Binding-site contacts:
Ligand atom O contacts residue ARG264 of chain 2.A at 3.0 Å (salt-bridge).
Ligand atom OXT contacts residue ASN263 of chain 2.A at 3.0 Å (h-bond).
Ligand atom O contacts residue GLU483 of chain 2.A at 3.9 Å.
Ligand atom CB contacts residue PHE479 of chain 2.A at 4.1 Å (hydrophobic).
Ligand atom CB contacts residue FAD1 of chain 2.K at 3.9 Å.
Ligand atom O3 contacts residue PHE289 of chain 2.A at 3.9 Å.
Ligand atom CB contacts residue PHE121 of chain 1.A at 3.4 Å (hydrophobic).
Ligand atom CA contacts residue PHE289 of chain 2.A at 3.8 Å (hydrophobic).
Ligand atom OXT contacts residue ARG264 of chain 2.A at 3.9 Å.
Ligand atom O3 contacts residue VAL265 of chain 2.A at 4.2 Å.
Ligand atom CB contacts residue PHE289 of chain 2.A at 3.9 Å (hydrophobic).
Ligand atom CA contacts residue PHE479 of chain 2.A at 4.0 Å (hydrophobic).
Ligand atom O3 contacts residue PHE479 of chain 2.A at 3.9 Å.
Ligand atom O3 contacts residue ASN263 of chain 2.A at 3.5 Å (h-bond).
Ligand atom O3 contacts residue FAD1 of chain 2.K at 3.1 Å (h-bond).
Ligand atom C contacts residue ASN263 of chain 2.A at 3.8 Å.
Ligand atom CA contacts residue FAD1 of chain 2.K at 3.9 Å.
Ligand atom O contacts residue PHE479 of chain 2.A at 4.3 Å.
Ligand atom OXT contacts residue PHE289 of chain 2.A at 3.8 Å.
Ligand atom CA contacts residue ARG264 of chain 2.A at 4.0 Å.
Ligand atom C contacts residue ARG264 of chain 2.A at 3.5 Å.
Ligand atom CA contacts residue ASN263 of chain 2.A at 3.9 Å.
Ligand atom C contacts residue PHE289 of chain 2.A at 4.3 Å (hydrophobic).
Ligand atom O3 contacts residue ARG264 of chain 2.A at 3.5 Å.

Sequence of chain 1.A:
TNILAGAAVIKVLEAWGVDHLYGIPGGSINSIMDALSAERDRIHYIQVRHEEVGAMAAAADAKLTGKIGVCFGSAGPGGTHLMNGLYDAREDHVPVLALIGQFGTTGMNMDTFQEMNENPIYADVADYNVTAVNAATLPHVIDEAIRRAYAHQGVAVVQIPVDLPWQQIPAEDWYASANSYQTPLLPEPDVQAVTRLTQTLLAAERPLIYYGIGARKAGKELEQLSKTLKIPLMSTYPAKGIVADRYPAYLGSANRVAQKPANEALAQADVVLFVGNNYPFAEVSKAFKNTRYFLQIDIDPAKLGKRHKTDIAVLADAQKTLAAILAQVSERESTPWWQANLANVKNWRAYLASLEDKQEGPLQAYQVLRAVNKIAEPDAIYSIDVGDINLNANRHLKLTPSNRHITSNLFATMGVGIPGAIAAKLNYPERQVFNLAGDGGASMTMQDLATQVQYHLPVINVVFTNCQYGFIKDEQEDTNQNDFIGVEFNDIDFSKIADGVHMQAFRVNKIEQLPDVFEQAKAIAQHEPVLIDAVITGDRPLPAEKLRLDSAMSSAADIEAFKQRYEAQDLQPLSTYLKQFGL

Sequence of chain 2.A:
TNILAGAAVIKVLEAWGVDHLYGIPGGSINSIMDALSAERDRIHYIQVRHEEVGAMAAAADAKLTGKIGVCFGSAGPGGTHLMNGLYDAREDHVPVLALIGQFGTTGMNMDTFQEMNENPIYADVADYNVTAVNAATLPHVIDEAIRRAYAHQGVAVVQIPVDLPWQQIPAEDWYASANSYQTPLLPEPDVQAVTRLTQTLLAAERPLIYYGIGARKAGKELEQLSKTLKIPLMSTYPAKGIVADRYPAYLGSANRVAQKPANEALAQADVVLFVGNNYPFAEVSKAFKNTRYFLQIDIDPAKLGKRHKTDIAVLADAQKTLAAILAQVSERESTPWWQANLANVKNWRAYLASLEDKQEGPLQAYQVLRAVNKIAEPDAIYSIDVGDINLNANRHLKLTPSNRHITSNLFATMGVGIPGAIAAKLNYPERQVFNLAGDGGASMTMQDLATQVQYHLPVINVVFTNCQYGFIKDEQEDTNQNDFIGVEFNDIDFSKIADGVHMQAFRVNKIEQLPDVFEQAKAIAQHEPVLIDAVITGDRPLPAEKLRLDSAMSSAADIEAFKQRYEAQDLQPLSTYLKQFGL

A protein and the small-molecule ligand that binds it are described below.
Small molecule (SMILES): CC(=O)C(=O)O